A small-molecule ligand and the protein it binds are described below.
Small molecule (SMILES): CC[n+]1c(-c2ccccc2)c2cc(N)ccc2c2ccc(N)cc21

Binding-site contacts:
Ligand atom C7 contacts residue TYR101 of chain 1.B at 3.7 Å (hydrophobic).
Ligand atom N24 contacts residue PHE155 of chain 1.B at 2.7 Å (h-bond).
Ligand atom C8 contacts residue PHE155 of chain 1.B at 3.5 Å (hydrophobic).
Ligand atom C18 contacts residue LEU160 of chain 1.A at 3.7 Å (hydrophobic).
Ligand atom C3 contacts residue TRP131 of chain 1.B at 3.5 Å (hydrophobic).
Ligand atom C20 contacts residue ASP156 of chain 1.B at 3.3 Å.
Ligand atom C7 contacts residue PHE155 of chain 1.B at 3.7 Å (hydrophobic).
Ligand atom C19 contacts residue ASP156 of chain 1.B at 3.5 Å.
Ligand atom N24 contacts residue THR159 of chain 1.B at 2.7 Å (h-bond).
Ligand atom C10 contacts residue TRP131 of chain 1.B at 3.5 Å (hydrophobic).
Ligand atom C9 contacts residue TYR101 of chain 1.B at 3.7 Å (hydrophobic).
Ligand atom C7 contacts residue THR159 of chain 1.B at 2.9 Å.
Ligand atom C12 contacts residue TRP131 of chain 1.B at 3.5 Å (hydrophobic).
Ligand atom C20 contacts residue TRP131 of chain 1.B at 3.7 Å (hydrophobic).
Ligand atom C1 contacts residue TRP131 of chain 1.B at 3.0 Å (hydrophobic).
Ligand atom N24 contacts residue THR98 of chain 1.B at 3.6 Å.
Ligand atom C19 contacts residue TYR115 of chain 1.B at 3.4 Å (hydrophobic).
Ligand atom N5 contacts residue TRP131 of chain 1.B at 3.6 Å.
Ligand atom C4 contacts residue TRP131 of chain 1.B at 3.5 Å (hydrophobic).
Ligand atom N23 contacts residue SER73 of chain 1.B at 2.7 Å (h-bond).
Ligand atom C13 contacts residue TRP131 of chain 1.B at 3.2 Å (hydrophobic).
Ligand atom C16 contacts residue THR159 of chain 1.B at 3.7 Å.
Ligand atom C17 contacts residue ASN112 of chain 1.B at 3.6 Å.
Ligand atom C18 contacts residue TYR115 of chain 1.B at 3.5 Å (hydrophobic).
Ligand atom C16 contacts residue ASN112 of chain 1.B at 3.2 Å.
Ligand atom C21 contacts residue TRP131 of chain 1.B at 3.7 Å (hydrophobic).
Ligand atom C21 contacts residue TYR115 of chain 1.B at 3.6 Å (hydrophobic).
Ligand atom C22 contacts residue TYR101 of chain 1.B at 3.3 Å (hydrophobic).
Ligand atom C2 contacts residue TRP131 of chain 1.B at 3.3 Å (hydrophobic).
Ligand atom C12 contacts residue TYR101 of chain 1.B at 3.6 Å (hydrophobic).
Ligand atom C17 contacts residue THR159 of chain 1.B at 3.3 Å.
Ligand atom C8 contacts residue THR159 of chain 1.B at 3.0 Å.
Ligand atom C6 contacts residue TYR101 of chain 1.B at 3.7 Å (hydrophobic).
Ligand atom N5 contacts residue TYR101 of chain 1.B at 3.6 Å (h-bond).
Ligand atom C22 contacts residue LEU111 of chain 1.B at 3.7 Å (hydrophobic).
Ligand atom C14 contacts residue TRP131 of chain 1.B at 3.3 Å (hydrophobic).
Ligand atom C11 contacts residue TYR101 of chain 1.B at 3.5 Å (hydrophobic).
Ligand atom C10 contacts residue TRP80 of chain 1.B at 3.5 Å (hydrophobic).
Ligand atom C2 contacts residue LEU76 of chain 1.B at 3.6 Å (hydrophobic).
Ligand atom C19 contacts residue LEU160 of chain 1.A at 3.6 Å (hydrophobic).

Sequence of chain 1.B:
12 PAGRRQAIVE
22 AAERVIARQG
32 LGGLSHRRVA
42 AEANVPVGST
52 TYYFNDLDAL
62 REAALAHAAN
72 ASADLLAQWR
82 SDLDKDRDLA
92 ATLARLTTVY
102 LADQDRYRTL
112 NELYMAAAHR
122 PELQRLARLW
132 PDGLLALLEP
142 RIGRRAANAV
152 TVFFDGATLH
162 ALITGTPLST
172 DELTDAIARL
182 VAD

Sequence of chain 1.A:
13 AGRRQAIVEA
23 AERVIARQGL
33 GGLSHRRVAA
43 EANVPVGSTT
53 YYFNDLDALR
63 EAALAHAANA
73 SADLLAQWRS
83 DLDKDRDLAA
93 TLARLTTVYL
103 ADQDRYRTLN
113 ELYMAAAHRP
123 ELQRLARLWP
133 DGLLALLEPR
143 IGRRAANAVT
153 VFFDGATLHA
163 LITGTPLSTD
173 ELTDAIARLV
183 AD